Binding-site contacts:
Ligand atom O15 contacts residue MN1 of chain 1.B at 1.9 Å.
Ligand atom C14 contacts residue MN1 of chain 1.B at 2.7 Å.
Ligand atom O10 contacts residue GLU81 of chain 1.A at 4.2 Å.
Ligand atom N08 contacts residue MN1 of chain 1.C at 4.1 Å.
Ligand atom C12 contacts residue HIS61 of chain 1.A at 3.8 Å.
Ligand atom C12 contacts residue GLU120 of chain 1.A at 3.4 Å.
Ligand atom C01 contacts residue MET41 of chain 1.A at 4.2 Å (hydrophobic).
Ligand atom O13 contacts residue HIS61 of chain 1.A at 3.6 Å.
Ligand atom C01 contacts residue ALA40 of chain 1.A at 4.1 Å (hydrophobic).
Ligand atom O13 contacts residue ASP109 of chain 1.A at 2.5 Å (salt-bridge).
Ligand atom O13 contacts residue GLU120 of chain 1.A at 3.0 Å (salt-bridge).
Ligand atom C06 contacts residue TYR44 of chain 1.A at 3.3 Å (hydrophobic).
Ligand atom O10 contacts residue MN1 of chain 1.C at 2.6 Å.
Ligand atom C14 contacts residue HIS61 of chain 1.A at 3.4 Å.
Ligand atom F26 contacts residue ILE58 of chain 1.A at 3.9 Å.
Ligand atom F28 contacts residue ILE58 of chain 1.A at 3.7 Å.
Ligand atom O13 contacts residue MN1 of chain 1.B at 2.5 Å.
Ligand atom O15 contacts residue ILE121 of chain 1.A at 2.8 Å (h-bond).
Ligand atom O13 contacts residue GLU81 of chain 1.A at 4.0 Å.
Ligand atom C09 contacts residue MN1 of chain 1.C at 3.1 Å.
Ligand atom C07 contacts residue TYR44 of chain 1.A at 3.6 Å (hydrophobic).
Ligand atom C05 contacts residue TYR44 of chain 1.A at 4.0 Å (hydrophobic).
Ligand atom C12 contacts residue MN1 of chain 1.C at 3.0 Å.
Ligand atom F27 contacts residue HIS61 of chain 1.A at 4.2 Å.
Ligand atom C12 contacts residue MN1 of chain 1.B at 3.0 Å.
Ligand atom N16 contacts residue TYR131 of chain 1.A at 4.0 Å.
Ligand atom O15 contacts residue ASP109 of chain 1.A at 3.8 Å.
Ligand atom O02 contacts residue GLU46 of chain 1.A at 3.9 Å.
Ligand atom C04 contacts residue TYR44 of chain 1.A at 3.8 Å (hydrophobic).
Ligand atom C12 contacts residue ASP109 of chain 1.A at 3.8 Å.
Ligand atom C14 contacts residue ILE121 of chain 1.A at 3.9 Å (hydrophobic).
Ligand atom O15 contacts residue GLU120 of chain 1.A at 2.8 Å (salt-bridge).
Ligand atom N31 contacts residue GLU46 of chain 1.A at 4.2 Å.
Ligand atom O13 contacts residue MN1 of chain 1.C at 2.1 Å.
Ligand atom O10 contacts residue LEU107 of chain 1.A at 3.6 Å.
Ligand atom C14 contacts residue GLU120 of chain 1.A at 3.2 Å.
Ligand atom F28 contacts residue ALA57 of chain 1.A at 3.4 Å.
Ligand atom O15 contacts residue HIS61 of chain 1.A at 2.8 Å (h-bond).
Ligand atom C11 contacts residue MN1 of chain 1.C at 3.4 Å.
Ligand atom N16 contacts residue MN1 of chain 1.B at 4.1 Å.

Sequence of chain 1.A:
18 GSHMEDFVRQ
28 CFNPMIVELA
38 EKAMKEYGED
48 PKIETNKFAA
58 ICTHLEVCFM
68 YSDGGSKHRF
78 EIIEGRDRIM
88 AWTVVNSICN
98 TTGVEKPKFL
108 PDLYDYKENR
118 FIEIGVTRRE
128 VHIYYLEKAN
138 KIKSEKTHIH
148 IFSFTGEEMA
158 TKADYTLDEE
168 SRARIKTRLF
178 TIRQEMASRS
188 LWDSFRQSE

The protein below binds the small molecule below.
Small molecule (SMILES): COc1cc(CCNC(=O)c2[nH]c(-c3ccccc3C(F)(F)F)nc(=O)c2O)ccn1